Binding-site contacts:
Ligand atom O7 contacts residue ASN271 of chain 1.Q at 4.2 Å.
Ligand atom C8 contacts residue VAL410 of chain 1.Q at 4.1 Å (hydrophobic).
Ligand atom C5 contacts residue ASN271 of chain 1.Q at 3.7 Å.
Ligand atom C4 contacts residue ASN271 of chain 1.Q at 4.2 Å.
Ligand atom C2 contacts residue ASN271 of chain 1.Q at 2.4 Å.
Ligand atom C1 contacts residue ILE292 of chain 1.Q at 4.2 Å (hydrophobic).
Ligand atom O5 contacts residue ILE292 of chain 1.Q at 3.3 Å.
Ligand atom N2 contacts residue ASN271 of chain 1.Q at 2.9 Å (h-bond).
Ligand atom C1 contacts residue ASN271 of chain 1.Q at 1.4 Å.
Ligand atom O5 contacts residue ASN271 of chain 1.Q at 2.4 Å (h-bond).
Ligand atom C3 contacts residue ASN271 of chain 1.Q at 3.8 Å.
Ligand atom C6 contacts residue ILE292 of chain 1.Q at 3.7 Å (hydrophobic).
Ligand atom O6 contacts residue ILE292 of chain 1.Q at 3.3 Å.
Ligand atom C5 contacts residue ILE292 of chain 1.Q at 4.0 Å (hydrophobic).
Ligand atom C7 contacts residue ASN271 of chain 1.Q at 3.8 Å.

Sequence of chain 1.Q:
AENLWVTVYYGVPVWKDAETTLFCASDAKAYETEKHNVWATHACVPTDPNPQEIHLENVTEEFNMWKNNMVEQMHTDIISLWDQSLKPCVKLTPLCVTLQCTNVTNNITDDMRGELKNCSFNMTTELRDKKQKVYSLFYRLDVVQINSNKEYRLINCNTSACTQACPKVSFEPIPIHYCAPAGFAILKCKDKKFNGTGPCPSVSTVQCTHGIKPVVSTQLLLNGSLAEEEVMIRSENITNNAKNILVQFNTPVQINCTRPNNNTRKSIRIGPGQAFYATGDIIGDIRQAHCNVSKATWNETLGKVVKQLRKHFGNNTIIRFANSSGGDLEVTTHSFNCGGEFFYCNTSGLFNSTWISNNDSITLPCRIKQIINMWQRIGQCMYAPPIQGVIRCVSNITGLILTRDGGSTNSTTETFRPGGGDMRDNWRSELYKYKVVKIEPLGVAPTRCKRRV

This protein binds this small molecule.
Small molecule (SMILES): CC(=O)N[C@H]1[C@H](O[C@H]2[C@H](O)[C@@H](NC(C)=O)CO[C@@H]2CO)O[C@H](CO)[C@@H](O)[C@@H]1O